Sequence of chain 58.A:
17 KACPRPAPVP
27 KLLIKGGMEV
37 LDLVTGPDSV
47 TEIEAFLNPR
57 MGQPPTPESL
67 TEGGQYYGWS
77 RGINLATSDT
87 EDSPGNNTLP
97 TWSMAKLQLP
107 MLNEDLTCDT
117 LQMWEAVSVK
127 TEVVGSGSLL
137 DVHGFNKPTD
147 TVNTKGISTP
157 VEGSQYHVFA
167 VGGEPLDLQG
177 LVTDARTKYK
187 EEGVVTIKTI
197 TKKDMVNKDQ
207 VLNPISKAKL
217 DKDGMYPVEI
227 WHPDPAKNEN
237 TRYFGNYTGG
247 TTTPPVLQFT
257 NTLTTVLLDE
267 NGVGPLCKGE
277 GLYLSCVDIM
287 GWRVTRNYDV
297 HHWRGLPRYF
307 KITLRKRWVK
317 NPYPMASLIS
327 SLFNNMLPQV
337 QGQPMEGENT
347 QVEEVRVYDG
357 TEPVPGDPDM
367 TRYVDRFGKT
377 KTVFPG

Binding-site contacts:
Ligand atom O6 contacts residue THR94 of chain 58.E at 3.7 Å.
Ligand atom C6 contacts residue TYR72 of chain 58.E at 3.5 Å (hydrophobic).
Ligand atom C4 contacts residue TYR72 of chain 58.E at 3.2 Å (hydrophobic).
Ligand atom O1B contacts residue ARG77 of chain 58.E at 2.8 Å (salt-bridge).
Ligand atom C1 contacts residue TYR72 of chain 58.E at 3.7 Å (hydrophobic).
Ligand atom C5 contacts residue ASN93 of chain 58.E at 4.3 Å.
Ligand atom N5 contacts residue TYR72 of chain 58.E at 3.2 Å (h-bond).
Ligand atom O1A contacts residue ARG77 of chain 58.E at 3.1 Å (salt-bridge).
Ligand atom O1A contacts residue GLY78 of chain 58.E at 3.6 Å (h-bond).
Ligand atom C2 contacts residue GLY78 of chain 58.E at 4.2 Å.
Ligand atom O6 contacts residue ASN93 of chain 58.E at 2.8 Å (h-bond).
Ligand atom O3 contacts residue GLY78 of chain 58.E at 3.6 Å.
Ligand atom C4 contacts residue HIS298 of chain 58.E at 3.7 Å.
Ligand atom C10 contacts residue TYR72 of chain 58.E at 4.2 Å (hydrophobic).
Ligand atom C4 contacts residue ARG77 of chain 58.E at 4.2 Å.
Ligand atom O10 contacts residue ASN293 of chain 58.E at 3.8 Å.
Ligand atom C8 contacts residue TYR72 of chain 58.E at 4.2 Å (hydrophobic).
Ligand atom C11 contacts residue ASP85 of chain 58.A at 3.8 Å.
Ligand atom O1A contacts residue TYR72 of chain 58.E at 3.4 Å.
Ligand atom O6 contacts residue GLY78 of chain 58.E at 3.8 Å.
Ligand atom C3 contacts residue GLY78 of chain 58.E at 4.2 Å.
Ligand atom C7 contacts residue TYR72 of chain 58.E at 4.2 Å (hydrophobic).
Ligand atom C5 contacts residue TYR72 of chain 58.E at 3.5 Å (hydrophobic).
Ligand atom O4 contacts residue HIS298 of chain 58.E at 3.1 Å (h-bond).
Ligand atom O1B contacts residue TYR72 of chain 58.E at 3.7 Å.
Ligand atom C3 contacts residue HIS298 of chain 58.E at 3.6 Å.
Ligand atom C6 contacts residue ASN93 of chain 58.E at 3.5 Å.
Ligand atom O4 contacts residue THR291 of chain 58.E at 3.4 Å.
Ligand atom C1 contacts residue ARG77 of chain 58.E at 3.4 Å.
Ligand atom O4 contacts residue TYR72 of chain 58.E at 3.9 Å.
Ligand atom C4 contacts residue GLY78 of chain 58.E at 3.4 Å.
Ligand atom O4 contacts residue GLY78 of chain 58.E at 3.1 Å.
Ligand atom O4 contacts residue VAL296 of chain 58.E at 4.2 Å.
Ligand atom O8 contacts residue TYR72 of chain 58.E at 3.2 Å (h-bond).
Ligand atom O4 contacts residue ILE79 of chain 58.E at 3.4 Å (h-bond).
Ligand atom O6 contacts residue ARG77 of chain 58.E at 4.0 Å.
Ligand atom O3 contacts residue VAL296 of chain 58.E at 4.2 Å.
Ligand atom C3 contacts residue GLY78 of chain 58.E at 4.1 Å.
Ligand atom C3 contacts residue VAL296 of chain 58.E at 3.5 Å (hydrophobic).
Ligand atom O10 contacts residue THR291 of chain 58.E at 4.0 Å.

This protein binds this small molecule.
Small molecule (SMILES): CC(=O)N[C@H]1[C@H]([C@H](O)[C@H](O)CO)O[C@@](O[C@H]2[C@@H](O)[C@@H](CO)O[C@@H](O[C@H]3[C@H](O)[C@@H](O)[C@H](O)O[C@@H]3CO)[C@@H]2O)(C(=O)O)C[C@@H]1O

Sequence of chain 58.E:
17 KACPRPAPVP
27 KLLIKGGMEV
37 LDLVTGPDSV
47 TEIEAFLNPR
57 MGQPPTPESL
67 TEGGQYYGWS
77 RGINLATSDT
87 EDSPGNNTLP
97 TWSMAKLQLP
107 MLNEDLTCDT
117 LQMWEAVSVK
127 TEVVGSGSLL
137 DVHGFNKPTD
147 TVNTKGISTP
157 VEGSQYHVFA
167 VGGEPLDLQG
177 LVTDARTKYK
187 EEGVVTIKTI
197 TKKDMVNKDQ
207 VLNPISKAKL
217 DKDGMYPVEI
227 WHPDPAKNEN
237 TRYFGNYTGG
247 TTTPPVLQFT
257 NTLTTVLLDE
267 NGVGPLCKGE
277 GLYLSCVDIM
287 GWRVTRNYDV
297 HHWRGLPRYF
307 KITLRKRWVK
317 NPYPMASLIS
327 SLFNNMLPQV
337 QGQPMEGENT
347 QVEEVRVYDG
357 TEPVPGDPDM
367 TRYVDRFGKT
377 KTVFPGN